Sequence of chain 1.A:
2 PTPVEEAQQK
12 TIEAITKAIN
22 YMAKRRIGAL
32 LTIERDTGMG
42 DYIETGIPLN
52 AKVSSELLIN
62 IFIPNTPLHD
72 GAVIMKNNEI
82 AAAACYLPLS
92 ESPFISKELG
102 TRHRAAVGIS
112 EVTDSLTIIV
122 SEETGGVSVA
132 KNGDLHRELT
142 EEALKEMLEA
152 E

Binding-site contacts:
Ligand atom C09 contacts residue PRO68 of chain 1.A at 3.2 Å (hydrophobic).
Ligand atom S11 contacts residue SER56 of chain 1.B at 4.3 Å.
Ligand atom C09 contacts residue ILE60 of chain 1.B at 3.4 Å (hydrophobic).
Ligand atom S11 contacts residue GLU57 of chain 1.B at 4.2 Å.
Ligand atom O05 contacts residue PRO68 of chain 1.A at 3.6 Å.
Ligand atom C03 contacts residue PRO68 of chain 1.A at 4.0 Å (hydrophobic).
Ligand atom C10 contacts residue GLU57 of chain 1.B at 3.9 Å.
Ligand atom N02 contacts residue THR67 of chain 1.A at 3.9 Å.
Ligand atom C10 contacts residue ILE60 of chain 1.B at 3.8 Å (hydrophobic).
Ligand atom C08 contacts residue PRO68 of chain 1.A at 3.9 Å (hydrophobic).
Ligand atom C01 contacts residue THR67 of chain 1.A at 3.7 Å.
Ligand atom O12 contacts residue LYS18 of chain 1.B at 3.8 Å.
Ligand atom C01 contacts residue PRO68 of chain 1.A at 3.7 Å (hydrophobic).
Ligand atom O13 contacts residue GLU57 of chain 1.B at 3.1 Å (salt-bridge).
Ligand atom O12 contacts residue SER56 of chain 1.B at 4.3 Å.
Ligand atom C09 contacts residue SER56 of chain 1.B at 4.5 Å.
Ligand atom C10 contacts residue SER56 of chain 1.B at 3.3 Å.
Ligand atom C03 contacts residue ASN66 of chain 1.A at 3.2 Å.
Ligand atom C03 contacts residue TYR22 of chain 1.B at 3.6 Å (hydrophobic).
Ligand atom C04 contacts residue TYR22 of chain 1.B at 3.9 Å (hydrophobic).
Ligand atom N06 contacts residue PRO68 of chain 1.A at 3.6 Å.
Ligand atom C09 contacts residue GLU57 of chain 1.B at 3.9 Å.
Ligand atom N02 contacts residue PRO68 of chain 1.A at 3.8 Å.
Ligand atom C03 contacts residue THR67 of chain 1.A at 3.9 Å.
Ligand atom O05 contacts residue TYR22 of chain 1.B at 2.8 Å.
Ligand atom N02 contacts residue TYR22 of chain 1.B at 4.3 Å.
Ligand atom C07 contacts residue PRO68 of chain 1.A at 3.9 Å (hydrophobic).
Ligand atom C08 contacts residue TYR22 of chain 1.B at 4.1 Å (hydrophobic).
Ligand atom C04 contacts residue PRO68 of chain 1.A at 3.5 Å (hydrophobic).

Sequence of chain 1.B:
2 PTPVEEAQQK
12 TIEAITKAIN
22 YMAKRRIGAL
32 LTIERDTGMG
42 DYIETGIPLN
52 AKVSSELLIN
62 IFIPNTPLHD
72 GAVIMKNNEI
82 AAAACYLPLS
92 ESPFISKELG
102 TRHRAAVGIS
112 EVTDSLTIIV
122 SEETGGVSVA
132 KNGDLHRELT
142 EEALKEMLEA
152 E

A protein and the small-molecule ligand that binds it are described below.
Small molecule (SMILES): CCS(=O)(=O)CCN(C)C(=O)N(C)C